Sequence of chain 1.A:
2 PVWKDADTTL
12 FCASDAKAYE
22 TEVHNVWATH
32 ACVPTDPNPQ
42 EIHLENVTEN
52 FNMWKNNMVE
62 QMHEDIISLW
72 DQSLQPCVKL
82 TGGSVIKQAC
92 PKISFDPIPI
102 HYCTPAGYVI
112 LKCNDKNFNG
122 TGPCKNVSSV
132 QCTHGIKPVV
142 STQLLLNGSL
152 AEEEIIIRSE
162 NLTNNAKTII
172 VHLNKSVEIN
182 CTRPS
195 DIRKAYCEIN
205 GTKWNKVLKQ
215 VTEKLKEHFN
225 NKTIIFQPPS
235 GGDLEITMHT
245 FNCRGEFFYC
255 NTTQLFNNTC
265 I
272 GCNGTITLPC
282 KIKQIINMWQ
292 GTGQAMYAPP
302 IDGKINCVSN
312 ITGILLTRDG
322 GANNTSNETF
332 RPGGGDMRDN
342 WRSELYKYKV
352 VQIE

The protein below binds the small molecule below.
Small molecule (SMILES): CC(=O)N[C@@H]1[C@@H](O)[C@H](O)[C@@H](CO)O[C@H]1O

Binding-site contacts:
Ligand atom C5 contacts residue NAG1 of chain 1.K at 3.8 Å.
Ligand atom O6 contacts residue NAG1 of chain 1.K at 4.2 Å.
Ligand atom O6 contacts residue LYS138 of chain 1.A at 3.3 Å (salt-bridge).
Ligand atom C7 contacts residue ASN246 of chain 1.A at 4.3 Å.
Ligand atom O5 contacts residue VAL309 of chain 1.A at 4.0 Å.
Ligand atom C3 contacts residue VAL309 of chain 1.A at 3.4 Å (hydrophobic).
Ligand atom O5 contacts residue LYS138 of chain 1.A at 3.7 Å.
Ligand atom O7 contacts residue ASN148 of chain 1.A at 3.9 Å.
Ligand atom O7 contacts residue ASN246 of chain 1.A at 4.2 Å.
Ligand atom O7 contacts residue PRO98 of chain 1.A at 3.8 Å.
Ligand atom C2 contacts residue VAL309 of chain 1.A at 4.1 Å (hydrophobic).
Ligand atom C1 contacts residue VAL309 of chain 1.A at 3.8 Å (hydrophobic).
Ligand atom C3 contacts residue ASN148 of chain 1.A at 3.8 Å.
Ligand atom C8 contacts residue LEU147 of chain 1.A at 3.9 Å (hydrophobic).
Ligand atom C6 contacts residue NAG1 of chain 1.K at 3.5 Å.
Ligand atom C8 contacts residue ASN246 of chain 1.A at 3.7 Å.
Ligand atom C4 contacts residue ASN148 of chain 1.A at 4.2 Å.
Ligand atom C8 contacts residue SER310 of chain 1.A at 3.5 Å.
Ligand atom C5 contacts residue VAL309 of chain 1.A at 3.5 Å (hydrophobic).
Ligand atom C1 contacts residue NAG1 of chain 1.K at 4.3 Å.
Ligand atom N2 contacts residue SER310 of chain 1.A at 2.8 Å (h-bond).
Ligand atom C1 contacts residue SER310 of chain 1.A at 3.8 Å.
Ligand atom O5 contacts residue ASN148 of chain 1.A at 2.3 Å (h-bond).
Ligand atom C2 contacts residue ASN148 of chain 1.A at 2.5 Å.
Ligand atom C4 contacts residue VAL309 of chain 1.A at 3.8 Å (hydrophobic).
Ligand atom O5 contacts residue NAG1 of chain 1.K at 3.4 Å.
Ligand atom C8 contacts residue VAL140 of chain 1.A at 4.3 Å (hydrophobic).
Ligand atom C3 contacts residue SER310 of chain 1.A at 4.0 Å.
Ligand atom C8 contacts residue PHE245 of chain 1.A at 4.3 Å (hydrophobic).
Ligand atom C5 contacts residue ASN148 of chain 1.A at 3.7 Å.
Ligand atom C2 contacts residue SER310 of chain 1.A at 3.7 Å.
Ligand atom C7 contacts residue ASN148 of chain 1.A at 3.7 Å.
Ligand atom C4 contacts residue ASP97 of chain 1.A at 4.1 Å.
Ligand atom N2 contacts residue ASN148 of chain 1.A at 3.0 Å (h-bond).
Ligand atom C7 contacts residue SER310 of chain 1.A at 3.6 Å.
Ligand atom C3 contacts residue CYS308 of chain 1.A at 4.2 Å (hydrophobic).
Ligand atom C6 contacts residue LYS138 of chain 1.A at 4.2 Å.
Ligand atom O4 contacts residue VAL309 of chain 1.A at 4.0 Å.
Ligand atom C1 contacts residue ASN148 of chain 1.A at 1.4 Å.
Ligand atom O3 contacts residue CYS308 of chain 1.A at 3.2 Å (h-bond).